Binding-site contacts:
Ligand atom O1B contacts residue TYR72 of chain 33.D at 4.0 Å.
Ligand atom O4 contacts residue GLY78 of chain 33.D at 3.1 Å (h-bond).
Ligand atom C6 contacts residue ASN93 of chain 33.D at 3.2 Å.
Ligand atom O4 contacts residue ARG77 of chain 33.D at 4.3 Å.
Ligand atom C4 contacts residue ARG77 of chain 33.D at 4.1 Å.
Ligand atom O1A contacts residue GLY78 of chain 33.D at 4.1 Å.
Ligand atom C11 contacts residue ASP85 of chain 33.E at 3.6 Å.
Ligand atom O4 contacts residue ILE79 of chain 33.D at 4.2 Å.
Ligand atom O3 contacts residue VAL296 of chain 33.D at 4.3 Å.
Ligand atom O10 contacts residue THR291 of chain 33.D at 3.8 Å.
Ligand atom O1B contacts residue ARG77 of chain 33.D at 2.8 Å (salt-bridge).
Ligand atom O8 contacts residue TYR72 of chain 33.D at 3.7 Å.
Ligand atom C3 contacts residue GLY78 of chain 33.D at 4.0 Å.
Ligand atom C1 contacts residue TYR72 of chain 33.D at 3.8 Å (hydrophobic).
Ligand atom C4 contacts residue TYR72 of chain 33.D at 3.4 Å (hydrophobic).
Ligand atom O4 contacts residue THR291 of chain 33.D at 4.0 Å.
Ligand atom O4 contacts residue TYR72 of chain 33.D at 3.9 Å.
Ligand atom C1 contacts residue ARG77 of chain 33.D at 3.4 Å.
Ligand atom C3 contacts residue ARG77 of chain 33.D at 3.4 Å.
Ligand atom C6 contacts residue THR94 of chain 33.D at 4.2 Å.
Ligand atom C2 contacts residue ARG77 of chain 33.D at 4.0 Å.
Ligand atom C4 contacts residue VAL296 of chain 33.D at 4.2 Å (hydrophobic).
Ligand atom C6 contacts residue TYR72 of chain 33.D at 3.8 Å (hydrophobic).
Ligand atom C3 contacts residue HIS298 of chain 33.D at 3.9 Å.
Ligand atom O4 contacts residue VAL296 of chain 33.D at 4.0 Å.
Ligand atom O6 contacts residue ASN93 of chain 33.D at 3.4 Å (h-bond).
Ligand atom O3 contacts residue ASN80 of chain 33.D at 3.8 Å.
Ligand atom C5 contacts residue TYR72 of chain 33.D at 3.6 Å (hydrophobic).
Ligand atom O3 contacts residue ARG77 of chain 33.D at 4.3 Å.
Ligand atom C11 contacts residue TYR72 of chain 33.D at 4.0 Å (hydrophobic).
Ligand atom C10 contacts residue TYR72 of chain 33.D at 3.8 Å (hydrophobic).
Ligand atom O1A contacts residue TYR72 of chain 33.D at 3.3 Å.
Ligand atom O1A contacts residue ARG77 of chain 33.D at 2.8 Å (salt-bridge).
Ligand atom C4 contacts residue HIS298 of chain 33.D at 3.7 Å.
Ligand atom C3 contacts residue VAL296 of chain 33.D at 3.5 Å (hydrophobic).
Ligand atom O3 contacts residue GLY78 of chain 33.D at 3.8 Å.
Ligand atom O8 contacts residue ARG77 of chain 33.D at 3.6 Å.
Ligand atom C4 contacts residue GLY78 of chain 33.D at 3.8 Å.
Ligand atom O4 contacts residue HIS298 of chain 33.D at 2.6 Å (h-bond).
Ligand atom N5 contacts residue TYR72 of chain 33.D at 3.0 Å (h-bond).

Sequence of chain 33.D:
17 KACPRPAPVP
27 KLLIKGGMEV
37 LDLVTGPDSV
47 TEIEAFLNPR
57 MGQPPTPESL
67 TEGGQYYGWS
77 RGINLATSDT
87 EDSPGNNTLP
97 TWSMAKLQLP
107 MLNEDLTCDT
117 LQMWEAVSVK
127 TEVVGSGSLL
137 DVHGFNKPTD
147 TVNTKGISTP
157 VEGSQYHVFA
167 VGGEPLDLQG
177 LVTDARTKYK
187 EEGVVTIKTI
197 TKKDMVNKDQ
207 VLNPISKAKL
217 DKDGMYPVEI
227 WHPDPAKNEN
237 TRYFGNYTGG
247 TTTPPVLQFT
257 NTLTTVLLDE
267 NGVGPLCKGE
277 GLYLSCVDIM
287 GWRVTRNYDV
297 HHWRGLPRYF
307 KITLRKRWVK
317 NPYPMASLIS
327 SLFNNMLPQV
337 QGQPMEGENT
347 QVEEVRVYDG

A protein and the small-molecule ligand that binds it are described below.
Small molecule (SMILES): CC(=O)N[C@H]1[C@H]([C@H](O)[C@H](O)CO)O[C@@](O[C@H]2[C@@H](O)[C@@H](CO)O[C@@H](O[C@H]3[C@H](O)[C@@H](O)[C@H](O)O[C@@H]3CO)[C@@H]2O)(C(=O)O)C[C@@H]1O

Sequence of chain 33.E:
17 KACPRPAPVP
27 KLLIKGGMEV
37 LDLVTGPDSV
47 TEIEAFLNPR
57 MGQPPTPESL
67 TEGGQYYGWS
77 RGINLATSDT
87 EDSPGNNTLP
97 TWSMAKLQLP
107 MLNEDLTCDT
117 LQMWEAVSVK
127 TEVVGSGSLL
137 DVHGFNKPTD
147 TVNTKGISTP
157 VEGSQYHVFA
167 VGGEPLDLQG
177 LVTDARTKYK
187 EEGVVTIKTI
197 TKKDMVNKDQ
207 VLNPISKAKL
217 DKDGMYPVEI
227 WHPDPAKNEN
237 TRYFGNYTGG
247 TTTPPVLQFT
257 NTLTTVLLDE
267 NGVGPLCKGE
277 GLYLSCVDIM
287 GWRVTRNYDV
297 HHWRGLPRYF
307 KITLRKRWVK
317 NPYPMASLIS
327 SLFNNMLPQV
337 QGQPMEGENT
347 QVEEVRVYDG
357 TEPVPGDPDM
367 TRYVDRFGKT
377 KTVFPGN